Binding-site contacts:
Ligand atom C contacts residue THR501 of chain 1.D at 3.6 Å.
Ligand atom OE2 contacts residue SER675 of chain 1.D at 3.3 Å (h-bond).
Ligand atom CB contacts residue TYR471 of chain 1.D at 3.5 Å (hydrophobic).
Ligand atom OE1 contacts residue LEU725 of chain 1.D at 3.9 Å.
Ligand atom N contacts residue THR501 of chain 1.D at 3.5 Å (h-bond).
Ligand atom CG contacts residue GLU726 of chain 1.D at 3.5 Å.
Ligand atom OE2 contacts residue GLU726 of chain 1.D at 3.4 Å (salt-bridge).
Ligand atom C contacts residue SER675 of chain 1.D at 3.7 Å.
Ligand atom CD contacts residue LEU671 of chain 1.D at 3.9 Å (hydrophobic).
Ligand atom CG contacts residue TYR471 of chain 1.D at 4.1 Å (hydrophobic).
Ligand atom CD contacts residue GLU726 of chain 1.D at 3.1 Å.
Ligand atom O contacts residue SER675 of chain 1.D at 2.9 Å (h-bond).
Ligand atom CG contacts residue LEU671 of chain 1.D at 3.8 Å (hydrophobic).
Ligand atom CA contacts residue SER675 of chain 1.D at 4.0 Å.
Ligand atom OE1 contacts residue GLU726 of chain 1.D at 3.3 Å (salt-bridge).
Ligand atom O contacts residue GLY674 of chain 1.D at 3.6 Å.
Ligand atom OE2 contacts residue GLY674 of chain 1.D at 3.8 Å.
Ligand atom OE2 contacts residue THR676 of chain 1.D at 3.1 Å (h-bond).
Ligand atom N contacts residue TYR471 of chain 1.D at 4.0 Å.
Ligand atom CD contacts residue THR676 of chain 1.D at 3.4 Å.
Ligand atom OE2 contacts residue LEU671 of chain 1.D at 4.0 Å.
Ligand atom O contacts residue ARG506 of chain 1.D at 2.9 Å (salt-bridge).
Ligand atom N contacts residue PRO499 of chain 1.D at 3.1 Å (h-bond).
Ligand atom OXT contacts residue ARG506 of chain 1.D at 3.2 Å (salt-bridge).
Ligand atom CA contacts residue GLU726 of chain 1.D at 3.4 Å.
Ligand atom C contacts residue TYR471 of chain 1.D at 3.8 Å (hydrophobic).
Ligand atom C contacts residue ARG506 of chain 1.D at 3.6 Å.
Ligand atom OE1 contacts residue THR676 of chain 1.D at 3.2 Å (h-bond).
Ligand atom OXT contacts residue PRO499 of chain 1.D at 3.3 Å (h-bond).
Ligand atom N contacts residue GLU726 of chain 1.D at 3.7 Å.
Ligand atom CA contacts residue THR501 of chain 1.D at 3.6 Å.
Ligand atom C contacts residue PRO499 of chain 1.D at 4.1 Å (hydrophobic).
Ligand atom CB contacts residue LEU671 of chain 1.D at 4.0 Å (hydrophobic).
Ligand atom OXT contacts residue TYR471 of chain 1.D at 3.6 Å.
Ligand atom N contacts residue TYR753 of chain 1.D at 3.1 Å (h-bond).
Ligand atom O contacts residue TYR471 of chain 1.D at 3.6 Å.
Ligand atom OXT contacts residue LEU500 of chain 1.D at 3.4 Å.
Ligand atom OXT contacts residue THR501 of chain 1.D at 2.8 Å (h-bond).
Ligand atom CB contacts residue GLU726 of chain 1.D at 3.9 Å.
Ligand atom CB contacts residue SER675 of chain 1.D at 4.1 Å.

A protein and the small-molecule ligand that binds it are described below.
Small molecule (SMILES): N[C@@H](CCC(=O)O)C(=O)O

Sequence of chain 1.D:
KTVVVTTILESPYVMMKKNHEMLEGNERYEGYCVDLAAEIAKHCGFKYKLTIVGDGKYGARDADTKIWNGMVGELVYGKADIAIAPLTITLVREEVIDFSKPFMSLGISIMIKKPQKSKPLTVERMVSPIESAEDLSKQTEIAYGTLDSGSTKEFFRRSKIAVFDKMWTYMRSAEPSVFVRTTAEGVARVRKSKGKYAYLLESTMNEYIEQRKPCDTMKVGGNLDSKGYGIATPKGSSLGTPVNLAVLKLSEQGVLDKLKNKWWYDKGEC